A small-molecule ligand and the protein it binds are described below.
Small molecule (SMILES): CC(=O)N[C@@H]1[C@@H](O)[C@H](O)[C@@H](CO)O[C@H]1O

Sequence of chain 1.B:
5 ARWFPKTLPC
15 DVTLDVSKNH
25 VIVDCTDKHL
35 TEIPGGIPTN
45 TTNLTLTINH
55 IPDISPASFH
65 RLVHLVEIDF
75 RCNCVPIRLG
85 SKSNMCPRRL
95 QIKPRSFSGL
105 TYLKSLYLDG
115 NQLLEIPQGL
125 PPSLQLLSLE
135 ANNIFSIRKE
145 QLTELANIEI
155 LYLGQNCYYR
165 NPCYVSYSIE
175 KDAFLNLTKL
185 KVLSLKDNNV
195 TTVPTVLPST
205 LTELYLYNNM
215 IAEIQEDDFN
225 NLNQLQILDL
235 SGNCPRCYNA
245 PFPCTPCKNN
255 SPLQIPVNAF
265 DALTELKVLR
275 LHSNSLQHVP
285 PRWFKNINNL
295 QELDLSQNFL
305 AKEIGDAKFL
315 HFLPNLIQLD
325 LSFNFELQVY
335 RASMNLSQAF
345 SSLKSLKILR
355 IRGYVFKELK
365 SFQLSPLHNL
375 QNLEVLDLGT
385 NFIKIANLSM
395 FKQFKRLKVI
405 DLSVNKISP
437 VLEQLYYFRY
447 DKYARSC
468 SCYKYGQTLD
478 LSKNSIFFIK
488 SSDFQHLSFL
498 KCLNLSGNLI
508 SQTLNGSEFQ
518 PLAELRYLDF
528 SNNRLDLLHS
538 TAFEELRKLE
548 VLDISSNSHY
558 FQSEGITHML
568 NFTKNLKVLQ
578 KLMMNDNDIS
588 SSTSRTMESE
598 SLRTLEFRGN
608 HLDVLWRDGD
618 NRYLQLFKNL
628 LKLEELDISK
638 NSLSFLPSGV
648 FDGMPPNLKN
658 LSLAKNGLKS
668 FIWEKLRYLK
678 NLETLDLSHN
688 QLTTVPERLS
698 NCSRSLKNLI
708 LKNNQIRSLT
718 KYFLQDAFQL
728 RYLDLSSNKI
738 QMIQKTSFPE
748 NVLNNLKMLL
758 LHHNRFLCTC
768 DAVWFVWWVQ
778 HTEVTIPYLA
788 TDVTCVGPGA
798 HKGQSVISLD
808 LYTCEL

Binding-site contacts:
Ligand atom C7 contacts residue ASN339 of chain 1.B at 3.3 Å.
Ligand atom C3 contacts residue ASN339 of chain 1.B at 3.8 Å.
Ligand atom C5 contacts residue GLY309 of chain 1.B at 3.6 Å.
Ligand atom O7 contacts residue ASN339 of chain 1.B at 3.3 Å (h-bond).
Ligand atom C6 contacts residue ASP310 of chain 1.B at 4.5 Å.
Ligand atom C8 contacts residue ASN339 of chain 1.B at 4.4 Å.
Ligand atom C5 contacts residue ASN339 of chain 1.B at 3.7 Å.
Ligand atom N2 contacts residue ASN339 of chain 1.B at 2.9 Å (h-bond).
Ligand atom C1 contacts residue ASN339 of chain 1.B at 1.5 Å.
Ligand atom C2 contacts residue ASN339 of chain 1.B at 2.4 Å.
Ligand atom C6 contacts residue GLY309 of chain 1.B at 4.0 Å.
Ligand atom O5 contacts residue GLY309 of chain 1.B at 3.5 Å (h-bond).
Ligand atom C4 contacts residue ASN339 of chain 1.B at 4.2 Å.
Ligand atom O5 contacts residue ASN339 of chain 1.B at 2.3 Å (h-bond).
Ligand atom O6 contacts residue LYS306 of chain 1.B at 4.3 Å.
Ligand atom C1 contacts residue GLY309 of chain 1.B at 4.1 Å.
Ligand atom C6 contacts residue LYS306 of chain 1.B at 4.0 Å.
Ligand atom O6 contacts residue ASP310 of chain 1.B at 3.4 Å.
Ligand atom O6 contacts residue GLY309 of chain 1.B at 3.8 Å.